A small-molecule ligand and the protein it binds are described below.
Small molecule (SMILES): CC[C@H](C)[C@@H]1NC(=O)CNC(=O)[C@@H]2Cc3c([nH]c4cc(O)ccc34)[S@@](=O)C[C@H](NC(=O)CNC1=O)C(=O)N[C@@H](CC(N)=O)C(=O)N1C[C@H](O)C[C@H]1C(=O)N[C@@H]([C@@H](C)[C@@H](O)CO)C(=O)N2

Sequence of chain 1.HA:
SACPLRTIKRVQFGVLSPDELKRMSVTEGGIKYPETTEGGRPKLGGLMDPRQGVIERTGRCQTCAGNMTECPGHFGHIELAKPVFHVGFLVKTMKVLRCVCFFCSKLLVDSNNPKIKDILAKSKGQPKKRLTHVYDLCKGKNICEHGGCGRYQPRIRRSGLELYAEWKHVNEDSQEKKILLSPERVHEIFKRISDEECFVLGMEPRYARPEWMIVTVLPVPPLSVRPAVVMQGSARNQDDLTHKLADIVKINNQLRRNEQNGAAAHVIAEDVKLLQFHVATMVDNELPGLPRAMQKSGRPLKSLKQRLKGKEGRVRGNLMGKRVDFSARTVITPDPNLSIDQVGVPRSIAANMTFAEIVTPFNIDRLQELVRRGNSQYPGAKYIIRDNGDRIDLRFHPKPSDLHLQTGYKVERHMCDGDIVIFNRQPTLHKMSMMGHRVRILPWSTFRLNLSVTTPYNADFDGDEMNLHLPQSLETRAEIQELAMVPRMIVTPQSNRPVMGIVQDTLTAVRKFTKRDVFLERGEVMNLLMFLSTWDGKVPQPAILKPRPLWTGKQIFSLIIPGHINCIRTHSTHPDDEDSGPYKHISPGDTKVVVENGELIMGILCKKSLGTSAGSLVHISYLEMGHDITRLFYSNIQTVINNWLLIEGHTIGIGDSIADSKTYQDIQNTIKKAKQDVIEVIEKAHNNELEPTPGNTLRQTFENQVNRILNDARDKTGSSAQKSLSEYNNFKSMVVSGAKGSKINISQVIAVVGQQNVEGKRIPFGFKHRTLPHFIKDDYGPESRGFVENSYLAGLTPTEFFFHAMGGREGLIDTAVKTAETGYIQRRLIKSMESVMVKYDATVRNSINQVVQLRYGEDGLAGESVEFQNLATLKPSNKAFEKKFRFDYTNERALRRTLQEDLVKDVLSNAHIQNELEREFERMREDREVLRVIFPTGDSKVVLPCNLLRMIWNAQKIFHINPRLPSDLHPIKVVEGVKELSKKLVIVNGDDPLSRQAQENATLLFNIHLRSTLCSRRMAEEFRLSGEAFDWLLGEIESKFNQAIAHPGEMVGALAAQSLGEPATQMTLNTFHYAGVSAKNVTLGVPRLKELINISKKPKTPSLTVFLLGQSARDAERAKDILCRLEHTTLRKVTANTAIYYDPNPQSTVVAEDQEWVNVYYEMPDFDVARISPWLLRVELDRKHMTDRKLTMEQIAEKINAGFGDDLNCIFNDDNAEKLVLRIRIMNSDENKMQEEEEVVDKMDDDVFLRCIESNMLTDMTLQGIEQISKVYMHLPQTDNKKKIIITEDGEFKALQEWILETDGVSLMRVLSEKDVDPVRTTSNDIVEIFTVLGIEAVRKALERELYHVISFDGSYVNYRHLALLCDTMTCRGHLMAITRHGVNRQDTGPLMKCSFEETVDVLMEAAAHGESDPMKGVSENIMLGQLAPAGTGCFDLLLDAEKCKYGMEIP

Sequence of chain 1.IA:
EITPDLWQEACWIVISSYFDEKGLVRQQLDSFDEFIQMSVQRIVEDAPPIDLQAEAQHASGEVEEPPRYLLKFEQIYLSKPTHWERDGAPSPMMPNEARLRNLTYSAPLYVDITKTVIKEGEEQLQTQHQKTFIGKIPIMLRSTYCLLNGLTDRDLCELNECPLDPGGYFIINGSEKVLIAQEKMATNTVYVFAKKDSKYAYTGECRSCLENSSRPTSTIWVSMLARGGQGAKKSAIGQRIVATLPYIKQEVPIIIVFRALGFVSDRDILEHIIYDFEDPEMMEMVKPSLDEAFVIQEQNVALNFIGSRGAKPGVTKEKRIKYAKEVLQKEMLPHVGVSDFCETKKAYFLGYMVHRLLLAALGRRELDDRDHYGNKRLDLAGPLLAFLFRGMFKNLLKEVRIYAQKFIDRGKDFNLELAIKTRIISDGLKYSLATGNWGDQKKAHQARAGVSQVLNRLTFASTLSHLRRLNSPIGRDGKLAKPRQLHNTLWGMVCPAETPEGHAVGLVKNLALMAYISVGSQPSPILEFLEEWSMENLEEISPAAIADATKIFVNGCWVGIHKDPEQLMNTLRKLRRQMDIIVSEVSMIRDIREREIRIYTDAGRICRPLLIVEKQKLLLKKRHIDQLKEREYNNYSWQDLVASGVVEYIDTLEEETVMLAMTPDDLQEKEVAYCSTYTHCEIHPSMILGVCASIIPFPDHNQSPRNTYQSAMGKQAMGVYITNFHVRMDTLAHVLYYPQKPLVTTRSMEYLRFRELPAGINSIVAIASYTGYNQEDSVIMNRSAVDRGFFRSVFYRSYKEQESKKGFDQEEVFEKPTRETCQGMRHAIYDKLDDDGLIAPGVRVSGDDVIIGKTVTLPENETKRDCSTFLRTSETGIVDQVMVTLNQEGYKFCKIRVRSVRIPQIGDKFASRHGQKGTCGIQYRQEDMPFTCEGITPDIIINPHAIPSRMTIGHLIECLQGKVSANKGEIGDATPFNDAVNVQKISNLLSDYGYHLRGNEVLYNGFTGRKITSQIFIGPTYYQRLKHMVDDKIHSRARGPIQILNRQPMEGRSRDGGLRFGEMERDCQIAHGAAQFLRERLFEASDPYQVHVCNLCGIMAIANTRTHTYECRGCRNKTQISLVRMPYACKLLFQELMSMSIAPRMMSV

Binding-site contacts:
Ligand atom O contacts residue GLY789 of chain 1.HA at 3.2 Å.
Ligand atom CB contacts residue GLN791 of chain 1.HA at 3.4 Å.
Ligand atom OD1 contacts residue GLU845 of chain 1.HA at 2.5 Å (salt-bridge).
Ligand atom OG1 contacts residue GLN783 of chain 1.HA at 3.4 Å (h-bond).
Ligand atom N contacts residue ARG749 of chain 1.HA at 3.4 Å (salt-bridge).
Ligand atom C contacts residue ASN792 of chain 1.HA at 3.4 Å.
Ligand atom CD1 contacts residue ASN742 of chain 1.HA at 3.1 Å.
Ligand atom CG2 contacts residue HIS839 of chain 1.HA at 3.4 Å.
Ligand atom CZ2 contacts residue ARG749 of chain 1.HA at 3.4 Å.
Ligand atom CE3 contacts residue ARG749 of chain 1.HA at 3.3 Å.
Ligand atom CD contacts residue HIS1108 of chain 1.HA at 3.1 Å.
Ligand atom CA contacts residue ARG749 of chain 1.HA at 2.9 Å.
Ligand atom CH2 contacts residue ARG749 of chain 1.HA at 3.4 Å.
Ligand atom O contacts residue ASN792 of chain 1.HA at 3.1 Å (h-bond).
Ligand atom O contacts residue ASN792 of chain 1.HA at 3.1 Å (h-bond).
Ligand atom OH2 contacts residue ARG749 of chain 1.HA at 3.1 Å (salt-bridge).
Ligand atom CE2 contacts residue ARG749 of chain 1.HA at 3.3 Å.
Ligand atom CB contacts residue GLY842 of chain 1.HA at 3.4 Å.
Ligand atom O contacts residue ASN792 of chain 1.HA at 3.3 Å (h-bond).
Ligand atom C contacts residue ASN792 of chain 1.HA at 3.5 Å.
Ligand atom C contacts residue GLN790 of chain 1.HA at 3.0 Å.
Ligand atom O contacts residue GLN791 of chain 1.HA at 3.1 Å (h-bond).
Ligand atom OD contacts residue ILE779 of chain 1.HA at 3.2 Å.
Ligand atom CE3 contacts residue VAL788 of chain 1.HA at 3.3 Å (hydrophobic).
Ligand atom O contacts residue GLN790 of chain 1.HA at 2.6 Å (h-bond).
Ligand atom N contacts residue GLN790 of chain 1.HA at 3.4 Å (h-bond).
Ligand atom N contacts residue GLN790 of chain 1.HA at 3.4 Å (h-bond).
Ligand atom O contacts residue HIS1108 of chain 1.HA at 3.5 Å.
Ligand atom CZ3 contacts residue ARG749 of chain 1.HA at 3.2 Å.
Ligand atom CA contacts residue GLN791 of chain 1.HA at 3.2 Å.
Ligand atom O contacts residue VAL788 of chain 1.HA at 3.1 Å (h-bond).
Ligand atom CH2 contacts residue SER782 of chain 1.HA at 3.3 Å.
Ligand atom CD1 contacts residue GLN718 of chain 1.IA at 3.4 Å.
Ligand atom CB contacts residue GLU845 of chain 1.HA at 3.5 Å.
Ligand atom O contacts residue ARG749 of chain 1.HA at 3.2 Å (salt-bridge).
Ligand atom OH2 contacts residue SER782 of chain 1.HA at 2.5 Å (h-bond).
Ligand atom CG2 contacts residue GLN791 of chain 1.HA at 3.0 Å.
Ligand atom OD1 contacts residue GLN718 of chain 1.IA at 2.6 Å (h-bond).
Ligand atom C contacts residue GLN790 of chain 1.HA at 3.4 Å.
Ligand atom C contacts residue HIS1108 of chain 1.HA at 3.4 Å.